Binding-site contacts:
Ligand atom C6 contacts residue MN1 of chain 14.C at 3.2 Å.
Ligand atom N1 contacts residue MN1 of chain 14.C at 2.2 Å.
Ligand atom N1 contacts residue HIS72 of chain 14.A at 3.1 Å (h-bond).
Ligand atom C6 contacts residue IYP1 of chain 14.E at 0.8 Å.
Ligand atom O1 contacts residue IYP1 of chain 14.E at 0.2 Å (h-bond).
Ligand atom O4 contacts residue IYP1 of chain 14.E at 0.3 Å (h-bond).
Ligand atom N1 contacts residue IYP1 of chain 14.E at 0.4 Å (h-bond).
Ligand atom C5 contacts residue IYP1 of chain 14.E at 0.6 Å.
Ligand atom O6 contacts residue ARG97 of chain 2.A at 3.0 Å (salt-bridge).
Ligand atom O1 contacts residue HIS45 of chain 10.A at 3.2 Å.
Ligand atom N3 contacts residue IYP1 of chain 14.E at 0.9 Å.
Ligand atom C6 contacts residue HIS71 of chain 14.A at 3.1 Å.
Ligand atom N1 contacts residue HIS167 of chain 10.A at 3.2 Å (h-bond).
Ligand atom O4 contacts residue GLN49 of chain 10.A at 2.9 Å (h-bond).
Ligand atom O3 contacts residue IYP1 of chain 14.E at 0.2 Å (h-bond).
Ligand atom N3 contacts residue MN1 of chain 14.B at 2.3 Å.
Ligand atom O2 contacts residue EDO1 of chain 14.F at 2.9 Å (h-bond).
Ligand atom O6 contacts residue LYS175 of chain 10.A at 2.9 Å (salt-bridge).
Ligand atom C3 contacts residue GLU171 of chain 10.A at 3.3 Å.
Ligand atom O5 contacts residue ARG97 of chain 2.A at 2.8 Å (salt-bridge).
Ligand atom C1 contacts residue IYP1 of chain 14.E at 0.1 Å.
Ligand atom C1 contacts residue GLU171 of chain 10.A at 3.2 Å.
Ligand atom C4 contacts residue IYP1 of chain 14.E at 0.5 Å.
Ligand atom C3 contacts residue IYP1 of chain 14.E at 0.3 Å.
Ligand atom O4 contacts residue HIS53 of chain 10.A at 2.9 Å (h-bond).
Ligand atom O1 contacts residue MN1 of chain 14.C at 2.5 Å.
Ligand atom O5 contacts residue IYP1 of chain 14.E at 0.1 Å (h-bond).
Ligand atom C2 contacts residue IYP1 of chain 14.E at 0.5 Å.
Ligand atom O6 contacts residue IYP1 of chain 14.E at 0.1 Å (h-bond).
Ligand atom C6 contacts residue MN1 of chain 14.B at 3.1 Å.
Ligand atom O1 contacts residue GLU171 of chain 10.A at 2.6 Å (salt-bridge).
Ligand atom O2 contacts residue IYP1 of chain 14.E at 1.9 Å.
Ligand atom N1 contacts residue GLU171 of chain 10.A at 3.1 Å (salt-bridge).
Ligand atom C3 contacts residue MN1 of chain 14.C at 3.2 Å.
Ligand atom C2 contacts residue EDO1 of chain 14.F at 3.2 Å.
Ligand atom P6 contacts residue IYP1 of chain 14.E at 0.1 Å.
Ligand atom C4 contacts residue MN1 of chain 14.C at 3.0 Å.
Ligand atom O2 contacts residue ARG119 of chain 2.A at 3.3 Å (salt-bridge).
Ligand atom N3 contacts residue GLU75 of chain 14.A at 3.3 Å (salt-bridge).
Ligand atom N3 contacts residue HIS71 of chain 14.A at 3.2 Å (h-bond).

Sequence of chain 10.A:
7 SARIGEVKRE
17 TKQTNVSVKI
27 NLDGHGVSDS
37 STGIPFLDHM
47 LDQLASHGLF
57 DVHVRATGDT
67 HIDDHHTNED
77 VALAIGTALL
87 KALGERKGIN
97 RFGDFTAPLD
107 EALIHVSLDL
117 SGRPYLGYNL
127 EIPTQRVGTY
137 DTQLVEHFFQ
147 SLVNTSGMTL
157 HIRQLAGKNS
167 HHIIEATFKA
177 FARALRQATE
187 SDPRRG

A protein and the small-molecule ligand that binds it are described below.
Small molecule (SMILES): O=P(O)(O)OC[C@H](O)[C@@H](O)c1cnc[nH]1

Sequence of chain 2.A:
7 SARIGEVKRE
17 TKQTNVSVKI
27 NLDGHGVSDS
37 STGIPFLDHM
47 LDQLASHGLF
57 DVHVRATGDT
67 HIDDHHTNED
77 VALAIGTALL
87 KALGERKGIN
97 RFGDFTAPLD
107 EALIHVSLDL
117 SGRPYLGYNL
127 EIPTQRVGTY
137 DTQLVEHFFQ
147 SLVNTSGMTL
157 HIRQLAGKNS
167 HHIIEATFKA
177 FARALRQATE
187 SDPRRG

Sequence of chain 14.A:
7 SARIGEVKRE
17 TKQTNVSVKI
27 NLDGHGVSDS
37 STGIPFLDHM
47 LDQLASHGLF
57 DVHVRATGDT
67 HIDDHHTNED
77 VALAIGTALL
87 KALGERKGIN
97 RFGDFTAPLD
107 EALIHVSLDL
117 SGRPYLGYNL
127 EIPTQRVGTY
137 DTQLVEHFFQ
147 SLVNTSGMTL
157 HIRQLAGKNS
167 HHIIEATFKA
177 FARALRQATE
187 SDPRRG